Binding-site contacts:
Ligand atom O6 contacts residue ILE56 of chain 1.B at 4.5 Å.
Ligand atom C5 contacts residue ASN32 of chain 1.A at 3.6 Å.
Ligand atom O7 contacts residue LEU52 of chain 1.B at 3.4 Å.
Ligand atom C4 contacts residue ASN32 of chain 1.A at 4.2 Å.
Ligand atom C2 contacts residue ASN32 of chain 1.A at 2.5 Å.
Ligand atom C7 contacts residue ASN32 of chain 1.A at 3.5 Å.
Ligand atom O5 contacts residue THR312 of chain 1.A at 3.4 Å (h-bond).
Ligand atom O5 contacts residue ALA33 of chain 1.A at 4.4 Å.
Ligand atom C1 contacts residue THR312 of chain 1.A at 3.9 Å.
Ligand atom C1 contacts residue ALA33 of chain 1.A at 4.3 Å (hydrophobic).
Ligand atom C3 contacts residue ASN32 of chain 1.A at 3.8 Å.
Ligand atom C6 contacts residue ILE56 of chain 1.B at 4.0 Å (hydrophobic).
Ligand atom C6 contacts residue THR34 of chain 1.A at 4.2 Å.
Ligand atom C7 contacts residue LEU52 of chain 1.B at 3.9 Å (hydrophobic).
Ligand atom O6 contacts residue LEU52 of chain 1.B at 3.9 Å.
Ligand atom N2 contacts residue ASN32 of chain 1.A at 3.0 Å (h-bond).
Ligand atom C1 contacts residue ASN32 of chain 1.A at 1.4 Å.
Ligand atom C8 contacts residue ASN49 of chain 1.B at 3.3 Å.
Ligand atom O6 contacts residue THR312 of chain 1.A at 3.9 Å.
Ligand atom C8 contacts residue LEU52 of chain 1.B at 3.7 Å (hydrophobic).
Ligand atom O7 contacts residue ASN32 of chain 1.A at 3.4 Å (h-bond).
Ligand atom C6 contacts residue THR312 of chain 1.A at 4.2 Å.
Ligand atom C5 contacts residue THR312 of chain 1.A at 4.3 Å.
Ligand atom O5 contacts residue ASN32 of chain 1.A at 2.3 Å (h-bond).

Sequence of chain 1.B:
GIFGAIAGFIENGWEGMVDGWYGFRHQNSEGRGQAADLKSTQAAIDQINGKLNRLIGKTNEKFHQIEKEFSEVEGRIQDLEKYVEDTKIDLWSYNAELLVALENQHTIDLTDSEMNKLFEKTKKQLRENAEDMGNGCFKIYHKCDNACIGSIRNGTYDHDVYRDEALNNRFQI

This protein binds this small molecule.
Small molecule (SMILES): CC(=O)N[C@H]1[C@H](O[C@H]2[C@H](O)[C@@H](NC(C)=O)CO[C@@H]2CO)O[C@H](CO)[C@@H](O[C@@H]2O[C@H](CO)[C@@H](O)[C@H](O)[C@@H]2O)[C@@H]1O

Sequence of chain 1.A:
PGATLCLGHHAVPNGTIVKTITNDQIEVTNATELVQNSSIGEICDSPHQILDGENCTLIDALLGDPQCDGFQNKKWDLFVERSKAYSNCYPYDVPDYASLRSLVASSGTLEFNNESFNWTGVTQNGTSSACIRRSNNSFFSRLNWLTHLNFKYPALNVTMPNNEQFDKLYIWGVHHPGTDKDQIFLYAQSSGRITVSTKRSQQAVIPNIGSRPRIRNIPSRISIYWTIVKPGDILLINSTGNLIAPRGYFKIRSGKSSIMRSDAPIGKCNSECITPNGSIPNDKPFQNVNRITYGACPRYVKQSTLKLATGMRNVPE